A protein and the small-molecule ligand that binds it are described below.
Small molecule (SMILES): CC(=O)N[C@@H]1[C@@H](O)[C@H](O)[C@@H](CO)O[C@H]1O

Binding-site contacts:
Ligand atom C1 contacts residue SER156 of chain 49.E at 4.0 Å.
Ligand atom C5 contacts residue ASN154 of chain 49.E at 3.6 Å.
Ligand atom C8 contacts residue ASN154 of chain 49.E at 3.7 Å.
Ligand atom C1 contacts residue SER157 of chain 49.E at 4.3 Å.
Ligand atom C4 contacts residue ASN154 of chain 49.E at 4.2 Å.
Ligand atom C1 contacts residue ASN154 of chain 49.E at 1.4 Å.
Ligand atom N2 contacts residue ASN154 of chain 49.E at 2.8 Å (h-bond).
Ligand atom C7 contacts residue ASN154 of chain 49.E at 3.3 Å.
Ligand atom C2 contacts residue ASN154 of chain 49.E at 2.5 Å.
Ligand atom O5 contacts residue ASN154 of chain 49.E at 2.4 Å (h-bond).
Ligand atom O7 contacts residue ASN154 of chain 49.E at 3.5 Å (h-bond).
Ligand atom C3 contacts residue ASN154 of chain 49.E at 3.8 Å.
Ligand atom O5 contacts residue SER157 of chain 49.E at 4.0 Å.
Ligand atom O6 contacts residue SER157 of chain 49.E at 4.2 Å.

Sequence of chain 49.E:
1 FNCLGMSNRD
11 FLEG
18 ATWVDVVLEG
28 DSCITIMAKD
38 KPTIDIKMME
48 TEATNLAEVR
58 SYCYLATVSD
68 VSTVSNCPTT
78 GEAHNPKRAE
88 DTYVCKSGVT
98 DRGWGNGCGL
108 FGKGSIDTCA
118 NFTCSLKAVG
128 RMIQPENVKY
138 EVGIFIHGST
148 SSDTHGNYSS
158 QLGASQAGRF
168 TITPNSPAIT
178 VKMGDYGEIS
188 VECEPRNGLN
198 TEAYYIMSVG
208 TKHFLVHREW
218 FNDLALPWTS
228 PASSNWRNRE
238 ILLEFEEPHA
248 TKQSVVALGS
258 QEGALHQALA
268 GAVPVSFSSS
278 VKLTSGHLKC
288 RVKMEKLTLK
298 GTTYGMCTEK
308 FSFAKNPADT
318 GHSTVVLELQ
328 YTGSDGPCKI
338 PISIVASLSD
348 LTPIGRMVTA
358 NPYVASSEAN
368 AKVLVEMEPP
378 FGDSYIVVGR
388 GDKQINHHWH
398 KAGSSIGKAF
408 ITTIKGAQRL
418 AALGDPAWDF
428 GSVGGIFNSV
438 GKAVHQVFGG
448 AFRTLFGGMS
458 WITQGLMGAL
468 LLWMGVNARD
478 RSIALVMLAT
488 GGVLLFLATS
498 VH